Sequence of chain 1.B:
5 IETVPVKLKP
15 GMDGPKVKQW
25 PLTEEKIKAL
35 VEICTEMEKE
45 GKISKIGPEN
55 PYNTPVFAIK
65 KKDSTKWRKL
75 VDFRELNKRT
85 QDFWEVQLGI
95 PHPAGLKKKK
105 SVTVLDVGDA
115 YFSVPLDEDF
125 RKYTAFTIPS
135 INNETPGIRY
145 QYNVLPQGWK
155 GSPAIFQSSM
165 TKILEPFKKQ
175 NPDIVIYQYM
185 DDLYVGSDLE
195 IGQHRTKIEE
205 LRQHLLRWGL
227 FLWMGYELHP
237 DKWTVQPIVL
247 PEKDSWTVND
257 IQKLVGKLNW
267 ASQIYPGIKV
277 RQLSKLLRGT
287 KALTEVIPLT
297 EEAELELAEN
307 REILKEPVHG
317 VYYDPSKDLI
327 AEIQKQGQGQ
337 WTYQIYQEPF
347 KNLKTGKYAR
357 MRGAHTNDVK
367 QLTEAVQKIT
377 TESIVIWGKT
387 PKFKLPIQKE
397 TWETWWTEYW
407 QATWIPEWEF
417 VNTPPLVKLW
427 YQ

This protein binds this small molecule.
Small molecule (SMILES): Cc1cc(/C=C/C#N)cc(C)c1Nc1ccnc(Nc2ccc(C#N)cc2)n1

Sequence of chain 1.A:
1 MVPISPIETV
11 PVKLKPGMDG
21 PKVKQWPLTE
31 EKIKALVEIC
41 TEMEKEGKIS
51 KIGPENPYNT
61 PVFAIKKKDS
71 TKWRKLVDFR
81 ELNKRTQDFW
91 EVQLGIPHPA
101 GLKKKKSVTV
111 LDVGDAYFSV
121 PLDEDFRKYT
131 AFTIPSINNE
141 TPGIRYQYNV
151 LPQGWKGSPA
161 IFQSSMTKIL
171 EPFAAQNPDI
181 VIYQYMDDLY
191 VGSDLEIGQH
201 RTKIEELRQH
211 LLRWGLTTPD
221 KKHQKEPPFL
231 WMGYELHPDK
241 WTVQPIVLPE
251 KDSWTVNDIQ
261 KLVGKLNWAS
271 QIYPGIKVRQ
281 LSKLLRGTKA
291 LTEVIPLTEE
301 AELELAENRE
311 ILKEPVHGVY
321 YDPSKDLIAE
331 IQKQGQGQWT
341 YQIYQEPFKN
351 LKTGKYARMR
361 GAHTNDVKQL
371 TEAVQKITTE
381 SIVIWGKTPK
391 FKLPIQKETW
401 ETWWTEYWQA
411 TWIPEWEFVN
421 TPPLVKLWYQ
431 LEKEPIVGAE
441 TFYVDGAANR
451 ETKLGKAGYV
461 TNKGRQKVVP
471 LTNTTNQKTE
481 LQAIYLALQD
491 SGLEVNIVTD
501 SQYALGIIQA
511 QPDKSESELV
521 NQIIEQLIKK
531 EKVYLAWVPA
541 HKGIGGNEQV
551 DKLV

Binding-site contacts:
Ligand atom N6 contacts residue TRP231 of chain 1.A at 3.5 Å.
Ligand atom C22 contacts residue TRP231 of chain 1.A at 3.5 Å (hydrophobic).
Ligand atom N4 contacts residue LEU102 of chain 1.A at 3.5 Å.
Ligand atom N2 contacts residue LYS105 of chain 1.A at 3.7 Å.
Ligand atom N5 contacts residue PRO227 of chain 1.A at 3.7 Å.
Ligand atom C9 contacts residue GLU138 of chain 1.B at 3.5 Å.
Ligand atom C12 contacts residue LEU102 of chain 1.A at 3.7 Å (hydrophobic).
Ligand atom N5 contacts residue HIS237 of chain 1.A at 3.3 Å.
Ligand atom C19 contacts residue HIS237 of chain 1.A at 3.4 Å.
Ligand atom N1 contacts residue TYR183 of chain 1.A at 3.8 Å.
Ligand atom C20 contacts residue TRP231 of chain 1.A at 3.6 Å (hydrophobic).
Ligand atom C14 contacts residue TYR320 of chain 1.A at 3.6 Å (hydrophobic).
Ligand atom C14 contacts residue HIS237 of chain 1.A at 3.2 Å.
Ligand atom C21 contacts residue TYR190 of chain 1.A at 3.8 Å (hydrophobic).
Ligand atom C5 contacts residue TYR183 of chain 1.A at 3.8 Å (hydrophobic).
Ligand atom C15 contacts residue LYS103 of chain 1.A at 3.1 Å.
Ligand atom C3 contacts residue TYR183 of chain 1.A at 3.7 Å (hydrophobic).
Ligand atom C13 contacts residue HIS237 of chain 1.A at 3.7 Å.
Ligand atom N4 contacts residue LYS103 of chain 1.A at 2.7 Å (salt-bridge).
Ligand atom C15 contacts residue LYS105 of chain 1.A at 3.6 Å.
Ligand atom N5 contacts residue LEU236 of chain 1.A at 3.3 Å (h-bond).
Ligand atom C16 contacts residue LYS103 of chain 1.A at 3.3 Å.
Ligand atom C8 contacts residue VAL181 of chain 1.A at 3.8 Å (hydrophobic).
Ligand atom N6 contacts residue PHE229 of chain 1.A at 3.5 Å.
Ligand atom C12 contacts residue LYS103 of chain 1.A at 3.6 Å.
Ligand atom N5 contacts residue PHE229 of chain 1.A at 3.5 Å.
Ligand atom N2 contacts residue LEU102 of chain 1.A at 3.8 Å.
Ligand atom N6 contacts residue TYR190 of chain 1.A at 3.5 Å (h-bond).
Ligand atom C4 contacts residue TYR190 of chain 1.A at 3.6 Å (hydrophobic).
Ligand atom N5 contacts residue PRO238 of chain 1.A at 3.6 Å (h-bond).
Ligand atom C6 contacts residue TYR183 of chain 1.A at 3.6 Å (hydrophobic).
Ligand atom N2 contacts residue LYS103 of chain 1.A at 3.2 Å (salt-bridge).
Ligand atom C2 contacts residue TYR183 of chain 1.A at 3.4 Å (hydrophobic).
Ligand atom C16 contacts residue LYS105 of chain 1.A at 3.7 Å.
Ligand atom C21 contacts residue LEU236 of chain 1.A at 3.8 Å (hydrophobic).
Ligand atom C22 contacts residue TYR190 of chain 1.A at 3.5 Å (hydrophobic).
Ligand atom C1 contacts residue TYR183 of chain 1.A at 3.6 Å (hydrophobic).
Ligand atom C14 contacts residue PRO238 of chain 1.A at 3.8 Å (hydrophobic).
Ligand atom N4 contacts residue LYS105 of chain 1.A at 3.8 Å.
Ligand atom C15 contacts residue TYR320 of chain 1.A at 3.8 Å (hydrophobic).